Sequence of chain 1.A:
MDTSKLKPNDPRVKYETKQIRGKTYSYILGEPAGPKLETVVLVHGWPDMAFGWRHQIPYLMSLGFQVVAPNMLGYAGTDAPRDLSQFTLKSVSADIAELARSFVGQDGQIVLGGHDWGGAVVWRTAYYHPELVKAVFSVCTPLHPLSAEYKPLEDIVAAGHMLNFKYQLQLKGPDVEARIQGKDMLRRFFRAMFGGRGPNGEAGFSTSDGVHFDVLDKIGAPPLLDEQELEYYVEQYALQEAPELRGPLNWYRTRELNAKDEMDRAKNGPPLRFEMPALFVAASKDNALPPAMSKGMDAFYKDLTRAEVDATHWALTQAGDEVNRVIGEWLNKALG

The protein below binds the small molecule below.
Small molecule (SMILES): O=C(NCCCc1ccccc1)NC1CCC(OCc2c(F)cccc2F)CC1

Binding-site contacts:
Ligand atom C29 contacts residue TYR167 of chain 1.A at 3.7 Å (hydrophobic).
Ligand atom C17 contacts residue TRP117 of chain 1.A at 3.8 Å (hydrophobic).
Ligand atom C04 contacts residue ASP116 of chain 1.A at 3.6 Å.
Ligand atom C29 contacts residue GLN168 of chain 1.A at 3.2 Å.
Ligand atom O01 contacts residue TYR252 of chain 1.A at 2.4 Å (h-bond).
Ligand atom C20 contacts residue HIS144 of chain 1.A at 3.8 Å.
Ligand atom C25 contacts residue HIS144 of chain 1.A at 3.8 Å.
Ligand atom C24 contacts residue HIS144 of chain 1.A at 3.7 Å.
Ligand atom C14 contacts residue ASP116 of chain 1.A at 3.8 Å.
Ligand atom C09 contacts residue MET193 of chain 1.A at 3.4 Å (hydrophobic).
Ligand atom C08 contacts residue MET193 of chain 1.A at 3.6 Å (hydrophobic).
Ligand atom C16 contacts residue TRP117 of chain 1.A at 3.6 Å (hydrophobic).
Ligand atom C02 contacts residue TYR167 of chain 1.A at 3.0 Å (hydrophobic).
Ligand atom F22 contacts residue THR141 of chain 1.A at 3.4 Å.
Ligand atom C09 contacts residue TRP314 of chain 1.A at 3.6 Å (hydrophobic).
Ligand atom C28 contacts residue GLN168 of chain 1.A at 3.7 Å.
Ligand atom C02 contacts residue ASP116 of chain 1.A at 2.8 Å.
Ligand atom C15 contacts residue TRP117 of chain 1.A at 3.6 Å (hydrophobic).
Ligand atom C16 contacts residue ALA120 of chain 1.A at 3.8 Å (hydrophobic).
Ligand atom N13 contacts residue ASP116 of chain 1.A at 2.6 Å (salt-bridge).
Ligand atom C26 contacts residue HIS144 of chain 1.A at 3.8 Å.
Ligand atom C21 contacts residue HIS144 of chain 1.A at 3.8 Å.
Ligand atom C23 contacts residue HIS144 of chain 1.A at 3.7 Å.
Ligand atom C15 contacts residue ASP116 of chain 1.A at 3.5 Å.
Ligand atom N03 contacts residue TYR167 of chain 1.A at 3.4 Å (h-bond).
Ligand atom F22 contacts residue PRO142 of chain 1.A at 3.7 Å.
Ligand atom O01 contacts residue TYR167 of chain 1.A at 2.7 Å (h-bond).
Ligand atom N03 contacts residue ASP116 of chain 1.A at 2.4 Å (salt-bridge).
Ligand atom C19 contacts residue HIS144 of chain 1.A at 3.8 Å.
Ligand atom O01 contacts residue ASP116 of chain 1.A at 3.8 Å.
Ligand atom C04 contacts residue TYR167 of chain 1.A at 3.6 Å (hydrophobic).
Ligand atom C04 contacts residue TRP46 of chain 1.A at 3.5 Å (hydrophobic).
Ligand atom C05 contacts residue TRP46 of chain 1.A at 3.4 Å (hydrophobic).
Ligand atom C29 contacts residue PHE165 of chain 1.A at 3.7 Å (hydrophobic).
Ligand atom N13 contacts residue TYR167 of chain 1.A at 3.7 Å.
Ligand atom C02 contacts residue TYR252 of chain 1.A at 3.4 Å (hydrophobic).
Ligand atom C04 contacts residue TYR252 of chain 1.A at 3.5 Å (hydrophobic).
Ligand atom C06 contacts residue ALA288 of chain 1.A at 3.8 Å (hydrophobic).
Ligand atom O01 contacts residue TRP117 of chain 1.A at 3.6 Å.
Ligand atom C28 contacts residue PHE165 of chain 1.A at 3.6 Å (hydrophobic).